Sequence of chain 2.A:
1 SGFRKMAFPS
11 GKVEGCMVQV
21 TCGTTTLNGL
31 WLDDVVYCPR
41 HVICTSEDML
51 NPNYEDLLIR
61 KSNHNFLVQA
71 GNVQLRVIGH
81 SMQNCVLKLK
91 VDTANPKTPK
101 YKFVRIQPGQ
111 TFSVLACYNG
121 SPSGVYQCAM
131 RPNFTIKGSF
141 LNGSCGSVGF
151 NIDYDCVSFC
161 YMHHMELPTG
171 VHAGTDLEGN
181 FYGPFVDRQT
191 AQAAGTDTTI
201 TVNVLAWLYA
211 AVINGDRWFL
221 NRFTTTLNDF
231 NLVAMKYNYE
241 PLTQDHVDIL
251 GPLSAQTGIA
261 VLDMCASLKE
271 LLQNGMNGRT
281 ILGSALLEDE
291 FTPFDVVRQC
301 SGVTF

Binding-site contacts:
Ligand atom O14 contacts residue MET165 of chain 2.A at 3.4 Å.
Ligand atom C31 contacts residue GLY143 of chain 2.A at 3.2 Å.
Ligand atom C20 contacts residue GLN189 of chain 2.A at 3.9 Å.
Ligand atom C09 contacts residue HIS164 of chain 2.A at 3.2 Å.
Ligand atom C25 contacts residue LEU141 of chain 2.A at 3.8 Å (hydrophobic).
Ligand atom C23 contacts residue ASN142 of chain 2.A at 3.9 Å.
Ligand atom C24 contacts residue ASN142 of chain 2.A at 3.8 Å.
Ligand atom C04 contacts residue HIS41 of chain 2.A at 3.9 Å.
Ligand atom C25 contacts residue PHE140 of chain 2.A at 3.4 Å (hydrophobic).
Ligand atom C17 contacts residue GLU166 of chain 2.A at 3.7 Å.
Ligand atom C28 contacts residue CYS145 of chain 2.A at 3.1 Å (hydrophobic).
Ligand atom C32 contacts residue HIS41 of chain 2.A at 3.2 Å.
Ligand atom C10 contacts residue HIS41 of chain 2.A at 3.8 Å.
Ligand atom O29 contacts residue GLY143 of chain 2.A at 2.9 Å (h-bond).
Ligand atom O14 contacts residue GLU166 of chain 2.A at 2.9 Å (salt-bridge).
Ligand atom C32 contacts residue CYS145 of chain 2.A at 1.8 Å (hydrophobic).
Ligand atom C16 contacts residue GLU166 of chain 2.A at 3.5 Å.
Ligand atom O29 contacts residue CYS145 of chain 2.A at 3.6 Å.
Ligand atom C09 contacts residue CYS145 of chain 2.A at 3.7 Å (hydrophobic).
Ligand atom C27 contacts residue GLU166 of chain 2.A at 3.7 Å.
Ligand atom C25 contacts residue SER144 of chain 2.A at 3.9 Å.
Ligand atom O29 contacts residue ASN142 of chain 2.A at 3.2 Å.
Ligand atom C10 contacts residue HIS164 of chain 2.A at 3.6 Å.
Ligand atom C19 contacts residue GLU166 of chain 2.A at 3.9 Å.
Ligand atom C30 contacts residue CYS145 of chain 2.A at 2.7 Å (hydrophobic).
Ligand atom C31 contacts residue CYS145 of chain 2.A at 3.0 Å (hydrophobic).
Ligand atom C24 contacts residue PHE140 of chain 2.A at 3.6 Å (hydrophobic).
Ligand atom C28 contacts residue GLY143 of chain 2.A at 3.9 Å.
Ligand atom C27 contacts residue HIS163 of chain 2.A at 3.6 Å.
Ligand atom C25 contacts residue GLU166 of chain 2.A at 3.4 Å.
Ligand atom N26 contacts residue SER144 of chain 2.A at 3.6 Å.
Ligand atom N11 contacts residue CYS145 of chain 2.A at 3.6 Å.
Ligand atom C04 contacts residue ASP187 of chain 2.A at 3.9 Å.
Ligand atom N26 contacts residue GLU166 of chain 2.A at 3.9 Å.
Ligand atom C13 contacts residue GLU166 of chain 2.A at 3.9 Å.
Ligand atom C25 contacts residue HIS163 of chain 2.A at 3.9 Å.
Ligand atom C24 contacts residue GLU166 of chain 2.A at 3.4 Å.
Ligand atom N26 contacts residue HIS163 of chain 2.A at 2.9 Å (h-bond).
Ligand atom C24 contacts residue LEU141 of chain 2.A at 3.6 Å (hydrophobic).
Ligand atom C03 contacts residue MET49 of chain 2.A at 3.7 Å (hydrophobic).

Sequence of chain 1.A:
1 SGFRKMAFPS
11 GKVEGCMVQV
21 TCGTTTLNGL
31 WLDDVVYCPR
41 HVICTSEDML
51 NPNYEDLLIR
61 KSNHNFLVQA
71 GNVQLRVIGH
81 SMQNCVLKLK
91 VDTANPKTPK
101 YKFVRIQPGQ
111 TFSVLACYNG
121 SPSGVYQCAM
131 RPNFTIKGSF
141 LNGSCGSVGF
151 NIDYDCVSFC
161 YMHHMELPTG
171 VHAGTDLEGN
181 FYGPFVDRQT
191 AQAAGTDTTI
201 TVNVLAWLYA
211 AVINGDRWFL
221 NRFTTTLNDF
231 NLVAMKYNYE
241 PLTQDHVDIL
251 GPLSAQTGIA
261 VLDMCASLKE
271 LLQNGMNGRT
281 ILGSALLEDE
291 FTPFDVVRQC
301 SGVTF

A protein and the small-molecule ligand that binds it are described below.
Small molecule (SMILES): CC(C)(O)C(=O)N(c1ccc(C(C)(C)C)cc1)[C@@H](C(=O)NC1CCCCC1)c1cccnc1